This small molecule binds to this protein.
Small molecule (SMILES): CC(C)C[C@H](NC(=O)[C@H](Cc1ccc(O)cc1)NC(=O)[C@@H](N)CO)C(=O)N1CCC[C@H]1C(=O)N[C@@H](CCCN=C(N)N)C(=O)N1CCC[C@H]1C(=O)N[C@H](C(=O)N1CCC[C@H]1C(=O)N1CCC[C@H]1C=O)[C@@H](C)O

Binding-site contacts:
Ligand atom CB contacts residue THR40 of chain 2.B at 3.8 Å.
Ligand atom C contacts residue GLN45 of chain 2.B at 3.5 Å.
Ligand atom CA contacts residue SER39 of chain 2.B at 3.2 Å.
Ligand atom CB contacts residue ALA41 of chain 2.B at 3.7 Å (hydrophobic).
Ligand atom O contacts residue GLN45 of chain 2.B at 3.4 Å (h-bond).
Ligand atom O contacts residue ALA41 of chain 2.B at 3.4 Å.
Ligand atom CD1 contacts residue ILE50 of chain 2.B at 3.7 Å (hydrophobic).
Ligand atom CD1 contacts residue THR40 of chain 2.B at 3.3 Å.
Ligand atom C contacts residue THR49 of chain 2.B at 3.6 Å.
Ligand atom N contacts residue PHE38 of chain 2.B at 3.3 Å.
Ligand atom CD contacts residue GLU14 of chain 2.B at 3.8 Å.
Ligand atom N contacts residue THR49 of chain 2.B at 3.3 Å (h-bond).
Ligand atom O contacts residue THR15 of chain 2.B at 3.2 Å.
Ligand atom CA contacts residue SER39 of chain 2.B at 3.8 Å.
Ligand atom O contacts residue SER39 of chain 2.B at 2.9 Å (h-bond).
Ligand atom O contacts residue VAL48 of chain 2.B at 3.3 Å.
Ligand atom N contacts residue GLN45 of chain 2.B at 3.5 Å (h-bond).
Ligand atom CA contacts residue GLN45 of chain 2.B at 3.7 Å.
Ligand atom CG contacts residue SER39 of chain 2.B at 3.6 Å.
Ligand atom CA contacts residue THR49 of chain 2.B at 2.9 Å.
Ligand atom CA contacts residue ALA47 of chain 2.B at 3.6 Å (hydrophobic).
Ligand atom CG contacts residue THR40 of chain 2.B at 3.7 Å.
Ligand atom N contacts residue SER39 of chain 2.B at 2.8 Å (h-bond).
Ligand atom O contacts residue MET16 of chain 2.B at 2.8 Å (h-bond).
Ligand atom CB contacts residue SER39 of chain 2.B at 3.6 Å.
Ligand atom O contacts residue THR49 of chain 2.B at 3.0 Å (h-bond).
Ligand atom CB contacts residue ASN70 of chain 2.B at 3.6 Å.
Ligand atom O contacts residue THR49 of chain 2.B at 3.6 Å (h-bond).
Ligand atom CB contacts residue VAL48 of chain 2.B at 3.5 Å (hydrophobic).
Ligand atom C contacts residue SER39 of chain 2.B at 3.4 Å.
Ligand atom CG contacts residue ASN70 of chain 2.B at 3.7 Å.
Ligand atom O contacts residue GLN45 of chain 2.B at 3.0 Å (h-bond).
Ligand atom CD2 contacts residue GLU14 of chain 2.B at 3.7 Å.
Ligand atom CD contacts residue ALA47 of chain 2.B at 3.7 Å (hydrophobic).
Ligand atom CD2 contacts residue ILE13 of chain 2.B at 3.5 Å (hydrophobic).
Ligand atom CB contacts residue THR49 of chain 2.B at 3.6 Å.
Ligand atom CD1 contacts residue PHE38 of chain 2.B at 3.6 Å (hydrophobic).
Ligand atom C contacts residue PHE38 of chain 2.B at 3.8 Å (hydrophobic).
Ligand atom CG contacts residue THR49 of chain 2.B at 3.7 Å.
Ligand atom O contacts residue PHE38 of chain 2.B at 3.3 Å.

Sequence of chain 2.B:
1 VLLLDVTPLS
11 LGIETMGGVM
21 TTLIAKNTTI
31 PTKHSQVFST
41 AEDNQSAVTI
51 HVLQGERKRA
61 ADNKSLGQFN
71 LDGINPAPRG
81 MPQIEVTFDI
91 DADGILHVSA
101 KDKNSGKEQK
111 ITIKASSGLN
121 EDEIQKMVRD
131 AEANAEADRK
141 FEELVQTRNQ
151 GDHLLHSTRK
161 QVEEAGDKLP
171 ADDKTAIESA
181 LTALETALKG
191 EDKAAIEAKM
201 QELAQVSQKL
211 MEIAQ